This small molecule binds to this protein.
Small molecule (SMILES): CC(=O)C(=O)O

Binding-site contacts:
Ligand atom C contacts residue GLY308 of chain 1.D at 4.3 Å.
Ligand atom OXT contacts residue THR341 of chain 1.D at 3.2 Å (h-bond).
Ligand atom C contacts residue ASP309 of chain 1.D at 3.6 Å.
Ligand atom CB contacts residue ARG86 of chain 1.D at 3.5 Å.
Ligand atom CA contacts residue ASP309 of chain 1.D at 4.4 Å.
Ligand atom O contacts residue GLU285 of chain 1.D at 2.4 Å (salt-bridge).
Ligand atom CA contacts residue GLU285 of chain 1.D at 3.8 Å.
Ligand atom CB contacts residue LYS283 of chain 1.D at 4.2 Å.
Ligand atom CB contacts residue MN1 of chain 1.U at 4.3 Å.
Ligand atom CB contacts residue MET373 of chain 1.D at 4.0 Å (hydrophobic).
Ligand atom CA contacts residue LYS283 of chain 1.D at 3.8 Å.
Ligand atom CB contacts residue THR341 of chain 1.D at 3.4 Å.
Ligand atom CA contacts residue MN1 of chain 1.U at 2.9 Å.
Ligand atom O contacts residue ASP309 of chain 1.D at 2.3 Å (salt-bridge).
Ligand atom O contacts residue GLY308 of chain 1.D at 4.5 Å.
Ligand atom OXT contacts residue GLU285 of chain 1.D at 4.2 Å.
Ligand atom OXT contacts residue ARG307 of chain 1.D at 3.9 Å.
Ligand atom C contacts residue ALA306 of chain 1.D at 3.6 Å (hydrophobic).
Ligand atom O3 contacts residue LYS283 of chain 1.D at 2.6 Å (salt-bridge).
Ligand atom CA contacts residue THR341 of chain 1.D at 4.2 Å.
Ligand atom OXT contacts residue ASP309 of chain 1.D at 3.5 Å (salt-bridge).
Ligand atom CA contacts residue ARG86 of chain 1.D at 4.3 Å.
Ligand atom O contacts residue ALA306 of chain 1.D at 4.0 Å.
Ligand atom C contacts residue MN1 of chain 1.U at 2.6 Å.
Ligand atom O3 contacts residue MN1 of chain 1.U at 2.4 Å.
Ligand atom O3 contacts residue GLU285 of chain 1.D at 3.5 Å (salt-bridge).
Ligand atom O3 contacts residue ASP309 of chain 1.D at 4.2 Å.
Ligand atom OXT contacts residue GLY308 of chain 1.D at 3.1 Å (h-bond).
Ligand atom O3 contacts residue ARG86 of chain 1.D at 4.1 Å.
Ligand atom C contacts residue THR341 of chain 1.D at 4.0 Å.
Ligand atom OXT contacts residue ALA306 of chain 1.D at 3.5 Å.
Ligand atom CA contacts residue ALA306 of chain 1.D at 4.1 Å (hydrophobic).
Ligand atom O contacts residue MN1 of chain 1.U at 1.6 Å.
Ligand atom C contacts residue GLU285 of chain 1.D at 3.3 Å.
Ligand atom OXT contacts residue MN1 of chain 1.U at 3.8 Å.

Sequence of chain 1.D:
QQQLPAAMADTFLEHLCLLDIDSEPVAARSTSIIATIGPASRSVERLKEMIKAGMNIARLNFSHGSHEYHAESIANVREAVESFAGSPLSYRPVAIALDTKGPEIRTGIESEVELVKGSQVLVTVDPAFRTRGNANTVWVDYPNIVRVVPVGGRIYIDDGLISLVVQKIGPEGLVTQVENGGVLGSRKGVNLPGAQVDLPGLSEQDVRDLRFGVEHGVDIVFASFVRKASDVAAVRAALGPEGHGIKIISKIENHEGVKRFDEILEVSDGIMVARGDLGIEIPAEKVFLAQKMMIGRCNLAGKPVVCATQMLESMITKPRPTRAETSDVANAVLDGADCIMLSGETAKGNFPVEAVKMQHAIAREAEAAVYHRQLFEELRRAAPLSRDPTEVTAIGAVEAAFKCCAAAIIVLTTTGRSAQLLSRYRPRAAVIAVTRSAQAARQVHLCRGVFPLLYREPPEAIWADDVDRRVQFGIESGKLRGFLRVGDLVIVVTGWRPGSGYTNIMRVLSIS